This small molecule binds to this protein.
Small molecule (SMILES): Nc1ccn([C@@H]2O[C@H](CO[P](=O)(O)O[C@H]3[C@@H](O)[C@H](n4ccc(=O)[nH]c4=O)O[C@@H]3CO[P](=O)(O)O[C@H]3[C@@H](O)[C@H](n4cnc5c4NC=NC5N)O[C@@H]3CO[P](=O)(O)O[C@H]3[C@@H](O)[C@H](n4ccc(=O)[nH]c4=O)O[C@@H]3COP(=O)=O)[C@@H](O[P](=O)(O)OC[C@H]3O[C@@H](n4ccc(=O)[nH]c4=O)[C@H](O)[C@@H]3O[P](=O)(O)OC[C@H]3O[C@@H](n4cnc5c(=O)[nH]c(N)nc54)[C@H](O)[C@@H]3O)[C@H]2O)c(=O)n1

Sequence of chain 1.B:
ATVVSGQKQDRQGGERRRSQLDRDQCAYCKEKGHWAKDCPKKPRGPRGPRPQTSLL

Binding-site contacts:
Ligand atom C4' contacts residue ALA27 of chain 1.B at 3.3 Å (hydrophobic).
Ligand atom O6 contacts residue ALA27 of chain 1.B at 3.0 Å (h-bond).
Ligand atom N4 contacts residue ARG47 of chain 1.B at 3.5 Å (salt-bridge).
Ligand atom N1 contacts residue ARG18 of chain 1.B at 3.4 Å.
Ligand atom O2' contacts residue LYS37 of chain 1.B at 3.2 Å (salt-bridge).
Ligand atom O6 contacts residue ALA36 of chain 1.B at 2.6 Å.
Ligand atom N3 contacts residue TYR28 of chain 1.B at 3.2 Å (h-bond).
Ligand atom OP2 contacts residue LYS37 of chain 1.B at 3.1 Å (salt-bridge).
Ligand atom C5 contacts residue ALA27 of chain 1.B at 3.4 Å (hydrophobic).
Ligand atom C2' contacts residue TYR28 of chain 1.B at 3.4 Å (hydrophobic).
Ligand atom C2 contacts residue ASP22 of chain 1.B at 3.5 Å.
Ligand atom N1 contacts residue TYR28 of chain 1.B at 2.9 Å (h-bond).
Ligand atom C1' contacts residue TYR28 of chain 1.B at 3.2 Å (hydrophobic).
Ligand atom O4 contacts residue LYS30 of chain 1.B at 3.0 Å (salt-bridge).
Ligand atom N7 contacts residue ALA27 of chain 1.B at 3.5 Å.
Ligand atom C4 contacts residue LYS42 of chain 1.B at 3.5 Å.
Ligand atom C2' contacts residue ARG18 of chain 1.B at 3.3 Å.
Ligand atom O4 contacts residue LYS41 of chain 1.B at 2.6 Å.
Ligand atom O4' contacts residue TYR28 of chain 1.B at 3.2 Å.
Ligand atom C2 contacts residue LYS42 of chain 1.B at 2.9 Å.
Ligand atom O2' contacts residue ARG23 of chain 1.B at 2.6 Å (salt-bridge).
Ligand atom O2' contacts residue ARG18 of chain 1.B at 2.7 Å (salt-bridge).
Ligand atom N3 contacts residue CYS29 of chain 1.B at 3.5 Å.
Ligand atom C6 contacts residue TYR28 of chain 1.B at 3.4 Å (hydrophobic).
Ligand atom O2' contacts residue TYR28 of chain 1.B at 3.3 Å (h-bond).
Ligand atom OP2 contacts residue TYR28 of chain 1.B at 3.3 Å.
Ligand atom C2 contacts residue GLN25 of chain 1.B at 3.2 Å.
Ligand atom N1 contacts residue GLN25 of chain 1.B at 2.7 Å (h-bond).
Ligand atom N2 contacts residue ASP22 of chain 1.B at 2.5 Å (salt-bridge).
Ligand atom C4 contacts residue LYS41 of chain 1.B at 3.4 Å.
Ligand atom N2 contacts residue GLN25 of chain 1.B at 2.8 Å (h-bond).
Ligand atom O2 contacts residue LYS42 of chain 1.B at 2.9 Å (salt-bridge).
Ligand atom O5' contacts residue TYR28 of chain 1.B at 3.5 Å.
Ligand atom C6 contacts residue ARG18 of chain 1.B at 3.4 Å.
Ligand atom C6 contacts residue ALA27 of chain 1.B at 3.4 Å (hydrophobic).
Ligand atom C6 contacts residue TYR28 of chain 1.B at 3.5 Å (hydrophobic).
Ligand atom N3 contacts residue LYS42 of chain 1.B at 2.7 Å (salt-bridge).
Ligand atom C5 contacts residue TYR28 of chain 1.B at 3.5 Å (hydrophobic).
Ligand atom O2 contacts residue TYR28 of chain 1.B at 2.5 Å (h-bond).
Ligand atom C2 contacts residue TYR28 of chain 1.B at 2.5 Å (hydrophobic).